A small-molecule ligand and the protein it binds are described below.
Small molecule (SMILES): Cc1cc(=O)c2ccccc2[nH]1

Sequence of chain 1.B:
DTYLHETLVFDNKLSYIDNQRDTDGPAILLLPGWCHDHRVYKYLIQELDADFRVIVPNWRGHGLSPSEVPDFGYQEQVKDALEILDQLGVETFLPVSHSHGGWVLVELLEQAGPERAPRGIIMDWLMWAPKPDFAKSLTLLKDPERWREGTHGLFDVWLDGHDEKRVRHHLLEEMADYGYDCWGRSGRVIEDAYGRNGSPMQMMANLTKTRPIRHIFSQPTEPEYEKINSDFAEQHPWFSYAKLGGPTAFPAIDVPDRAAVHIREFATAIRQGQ

Binding-site contacts:
Ligand atom C3 contacts residue SER113 of chain 1.B at 3.1 Å.
Ligand atom N contacts residue TRP172 of chain 1.B at 4.1 Å.
Ligand atom C7 contacts residue ILE204 of chain 1.B at 3.7 Å (hydrophobic).
Ligand atom C3 contacts residue TRP172 of chain 1.B at 3.4 Å (hydrophobic).
Ligand atom C5 contacts residue TRP197 of chain 1.B at 4.0 Å (hydrophobic).
Ligand atom C9 contacts residue HIS114 of chain 1.B at 3.6 Å.
Ligand atom C9 contacts residue ILE204 of chain 1.B at 4.0 Å (hydrophobic).
Ligand atom C4 contacts residue TRP172 of chain 1.B at 3.6 Å (hydrophobic).
Ligand atom C6 contacts residue TRP48 of chain 1.B at 3.9 Å (hydrophobic).
Ligand atom C6 contacts residue SER200 of chain 1.B at 3.6 Å.
Ligand atom C contacts residue TRP48 of chain 1.B at 3.2 Å (hydrophobic).
Ligand atom C7 contacts residue SER200 of chain 1.B at 3.4 Å.
Ligand atom C9 contacts residue PHE148 of chain 1.B at 4.0 Å (hydrophobic).
Ligand atom C8 contacts residue PHE148 of chain 1.B at 4.2 Å (hydrophobic).
Ligand atom C2 contacts residue HIS112 of chain 1.B at 4.1 Å.
Ligand atom C2 contacts residue SER113 of chain 1.B at 3.5 Å.
Ligand atom N contacts residue TRP48 of chain 1.B at 2.8 Å (h-bond).
Ligand atom C7 contacts residue TRP197 of chain 1.B at 3.9 Å (hydrophobic).
Ligand atom N contacts residue TRP197 of chain 1.B at 4.2 Å.
Ligand atom O contacts residue HIS114 of chain 1.B at 3.7 Å.
Ligand atom C6 contacts residue TRP197 of chain 1.B at 3.4 Å (hydrophobic).
Ligand atom C4 contacts residue SER113 of chain 1.B at 4.2 Å.
Ligand atom C4 contacts residue HIS114 of chain 1.B at 3.9 Å.
Ligand atom C3 contacts residue HIS114 of chain 1.B at 3.9 Å.
Ligand atom O contacts residue SER113 of chain 1.B at 2.7 Å (h-bond).
Ligand atom C8 contacts residue LEU155 of chain 1.B at 4.0 Å (hydrophobic).
Ligand atom C5 contacts residue TRP172 of chain 1.B at 4.2 Å (hydrophobic).
Ligand atom C1 contacts residue TRP48 of chain 1.B at 3.5 Å (hydrophobic).
Ligand atom C1 contacts residue TRP172 of chain 1.B at 4.1 Å (hydrophobic).
Ligand atom C5 contacts residue TRP48 of chain 1.B at 3.9 Å (hydrophobic).
Ligand atom O contacts residue TRP172 of chain 1.B at 3.5 Å.
Ligand atom C2 contacts residue TRP172 of chain 1.B at 3.8 Å (hydrophobic).
Ligand atom C9 contacts residue TRP172 of chain 1.B at 4.0 Å (hydrophobic).
Ligand atom C8 contacts residue ILE204 of chain 1.B at 3.5 Å (hydrophobic).
Ligand atom C8 contacts residue LEU168 of chain 1.B at 4.0 Å (hydrophobic).
Ligand atom C contacts residue MET189 of chain 1.B at 3.6 Å (hydrophobic).
Ligand atom C7 contacts residue LEU155 of chain 1.B at 3.6 Å (hydrophobic).
Ligand atom C contacts residue HIS112 of chain 1.B at 4.2 Å.
Ligand atom C contacts residue HIS50 of chain 1.B at 3.5 Å.
Ligand atom C6 contacts residue ILE204 of chain 1.B at 4.2 Å (hydrophobic).